Sequence of chain 1.N:
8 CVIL

The small molecule below binds the protein below.
Small molecule (SMILES): CC(C)=CCC/C(C)=C/CC/C(C)=C/CC/C(C)=C/CO[P](=O)(O)OP(=O)(O)O

Binding-site contacts:
Ligand atom C7 contacts residue GLN212 of chain 1.D at 3.8 Å.
Ligand atom C9 contacts residue TRP275 of chain 1.D at 3.7 Å (hydrophobic).
Ligand atom C5 contacts residue GLN212 of chain 1.D at 3.4 Å.
Ligand atom C14 contacts residue ARG173 of chain 1.D at 3.7 Å.
Ligand atom C18 contacts residue TYR126 of chain 1.D at 3.9 Å (hydrophobic).
Ligand atom C10 contacts residue ILE10 of chain 1.N at 3.9 Å (hydrophobic).
Ligand atom C19 contacts residue PHE52 of chain 1.D at 3.9 Å (hydrophobic).
Ligand atom C11 contacts residue ARG173 of chain 1.D at 3.5 Å.
Ligand atom C20 contacts residue PHE53 of chain 1.D at 3.8 Å (hydrophobic).
Ligand atom C6 contacts residue HIS219 of chain 1.D at 3.5 Å.
Ligand atom C4 contacts residue GLN212 of chain 1.D at 3.9 Å.
Ligand atom C6 contacts residue GLN212 of chain 1.D at 3.6 Å.
Ligand atom C12 contacts residue TRP275 of chain 1.D at 3.8 Å (hydrophobic).
Ligand atom O1A contacts residue LYS164 of chain 1.C at 3.8 Å.
Ligand atom C15 contacts residue TYR176 of chain 1.D at 3.9 Å (hydrophobic).
Ligand atom O3A contacts residue TYR272 of chain 1.D at 3.5 Å (h-bond).
Ligand atom C19 contacts residue ASN345 of chain 1.D at 3.6 Å.
Ligand atom C8 contacts residue GLY221 of chain 1.D at 3.6 Å.
Ligand atom C15 contacts residue CYS177 of chain 1.D at 3.9 Å (hydrophobic).
Ligand atom O2B contacts residue LYS266 of chain 1.D at 3.4 Å.
Ligand atom O2A contacts residue LYS164 of chain 1.C at 3.8 Å.
Ligand atom O3A contacts residue HIS219 of chain 1.D at 3.6 Å.
Ligand atom O1B contacts residue LYS266 of chain 1.D at 2.9 Å (salt-bridge).
Ligand atom C19 contacts residue TYR126 of chain 1.D at 3.8 Å (hydrophobic).
Ligand atom C7 contacts residue GLY221 of chain 1.D at 3.6 Å.
Ligand atom C17 contacts residue TYR126 of chain 1.D at 3.9 Å (hydrophobic).
Ligand atom O2B contacts residue ARG263 of chain 1.D at 2.9 Å (salt-bridge).
Ligand atom O2B contacts residue TYR272 of chain 1.D at 3.9 Å.
Ligand atom O3A contacts residue ARG263 of chain 1.D at 3.9 Å.
Ligand atom O3B contacts residue TYR272 of chain 1.D at 2.7 Å (h-bond).
Ligand atom C20 contacts residue THR49 of chain 1.D at 3.9 Å.
Ligand atom O1A contacts residue ARG263 of chain 1.D at 3.0 Å (salt-bridge).
Ligand atom C16 contacts residue TYR126 of chain 1.D at 3.8 Å (hydrophobic).
Ligand atom PB contacts residue LYS266 of chain 1.D at 3.7 Å.
Ligand atom C20 contacts residue THR127 of chain 1.D at 3.7 Å.
Ligand atom O2B contacts residue HIS219 of chain 1.D at 3.2 Å (h-bond).
Ligand atom C4 contacts residue TYR200 of chain 1.C at 3.5 Å (hydrophobic).
Ligand atom PB contacts residue TYR272 of chain 1.D at 3.6 Å.
Ligand atom C14 contacts residue ILE10 of chain 1.N at 3.9 Å (hydrophobic).
Ligand atom C10 contacts residue TRP275 of chain 1.D at 3.7 Å (hydrophobic).

Sequence of chain 1.D:
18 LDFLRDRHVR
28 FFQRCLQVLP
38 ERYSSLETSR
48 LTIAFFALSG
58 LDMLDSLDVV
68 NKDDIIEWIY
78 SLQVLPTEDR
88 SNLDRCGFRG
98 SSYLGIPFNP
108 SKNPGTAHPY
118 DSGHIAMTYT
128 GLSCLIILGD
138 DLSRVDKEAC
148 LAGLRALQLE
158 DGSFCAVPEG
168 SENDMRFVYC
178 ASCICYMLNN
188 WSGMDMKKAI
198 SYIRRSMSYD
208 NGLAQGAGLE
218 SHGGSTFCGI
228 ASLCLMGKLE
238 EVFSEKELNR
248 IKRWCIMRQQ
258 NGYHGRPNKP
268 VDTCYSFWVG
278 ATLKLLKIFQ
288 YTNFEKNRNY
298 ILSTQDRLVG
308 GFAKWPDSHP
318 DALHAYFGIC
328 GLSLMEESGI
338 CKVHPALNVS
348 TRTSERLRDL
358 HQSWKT

Sequence of chain 1.C:
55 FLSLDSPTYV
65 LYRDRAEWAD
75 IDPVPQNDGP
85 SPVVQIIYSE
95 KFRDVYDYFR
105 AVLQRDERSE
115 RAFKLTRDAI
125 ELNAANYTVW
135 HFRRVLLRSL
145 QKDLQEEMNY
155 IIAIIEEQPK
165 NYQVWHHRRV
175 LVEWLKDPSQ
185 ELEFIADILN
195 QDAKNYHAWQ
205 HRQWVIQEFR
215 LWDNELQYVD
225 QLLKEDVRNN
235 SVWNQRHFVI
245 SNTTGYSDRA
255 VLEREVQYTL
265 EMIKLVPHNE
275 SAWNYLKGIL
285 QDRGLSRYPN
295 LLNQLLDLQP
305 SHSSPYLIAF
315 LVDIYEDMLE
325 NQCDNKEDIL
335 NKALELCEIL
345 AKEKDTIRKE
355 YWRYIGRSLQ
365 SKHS